The protein below binds the small molecule below.
Small molecule (SMILES): CC[C@H]1/C=C/C=C/C[C@@H](C)[C@H](O)[C@@](C)(O)C(=O)[C@@H](C)[C@H](O)[C@@H](C)C(=O)[C@@H](C)[C@H](O)[C@@H](C)/C=C/C(=O)O[C@@H]2[C@H](C)[C@H](CC1)O[C@]1(CC[C@H](C)[C@H](C[C@@H](C)O)O1)[C@H]2C

Sequence of chain 1.A:
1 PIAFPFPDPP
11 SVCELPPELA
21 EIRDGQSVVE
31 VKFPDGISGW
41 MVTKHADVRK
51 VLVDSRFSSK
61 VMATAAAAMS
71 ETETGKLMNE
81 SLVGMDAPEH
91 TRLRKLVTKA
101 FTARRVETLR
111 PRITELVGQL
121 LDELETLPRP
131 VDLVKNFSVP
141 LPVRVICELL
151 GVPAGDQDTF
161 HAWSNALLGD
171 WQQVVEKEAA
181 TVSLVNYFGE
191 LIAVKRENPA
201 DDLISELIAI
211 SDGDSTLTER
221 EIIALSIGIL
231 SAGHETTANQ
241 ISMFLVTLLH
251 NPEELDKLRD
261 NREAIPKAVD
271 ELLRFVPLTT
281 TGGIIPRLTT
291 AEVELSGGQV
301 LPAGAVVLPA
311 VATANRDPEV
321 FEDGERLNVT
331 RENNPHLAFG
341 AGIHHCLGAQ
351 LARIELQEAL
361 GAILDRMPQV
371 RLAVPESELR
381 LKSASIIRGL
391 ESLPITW

Binding-site contacts:
Ligand atom C21 contacts residue GLY283 of chain 1.A at 4.3 Å.
Ligand atom C29 contacts residue MET78 of chain 1.A at 4.2 Å (hydrophobic).
Ligand atom C3B contacts residue ALA65 of chain 1.A at 4.3 Å (hydrophobic).
Ligand atom C51 contacts residue PHE33 of chain 1.A at 3.5 Å (hydrophobic).
Ligand atom C1B contacts residue MET62 of chain 1.A at 3.2 Å (hydrophobic).
Ligand atom O30 contacts residue VAL174 of chain 1.A at 4.3 Å.
Ligand atom C32 contacts residue MET78 of chain 1.A at 4.2 Å (hydrophobic).
Ligand atom O32 contacts residue THR74 of chain 1.A at 4.4 Å.
Ligand atom O28 contacts residue LYS177 of chain 1.A at 4.2 Å.
Ligand atom C1D contacts residue THR281 of chain 1.A at 3.5 Å.
Ligand atom C3B contacts residue MET69 of chain 1.A at 3.6 Å (hydrophobic).
Ligand atom O32 contacts residue MET69 of chain 1.A at 3.5 Å.
Ligand atom C2D contacts residue MET78 of chain 1.A at 3.0 Å (hydrophobic).
Ligand atom C19 contacts residue ILE386 of chain 1.A at 4.1 Å (hydrophobic).
Ligand atom C28 contacts residue LYS177 of chain 1.A at 4.0 Å.
Ligand atom C20 contacts residue GLY283 of chain 1.A at 4.1 Å.
Ligand atom C12 contacts residue TRP171 of chain 1.A at 4.4 Å (hydrophobic).
Ligand atom O2 contacts residue ASP35 of chain 1.A at 4.4 Å.
Ligand atom C22 contacts residue GLY283 of chain 1.A at 4.2 Å.
Ligand atom C1 contacts residue MET62 of chain 1.A at 4.1 Å (hydrophobic).
Ligand atom C20 contacts residue ILE285 of chain 1.A at 4.0 Å (hydrophobic).
Ligand atom C3A contacts residue TRP171 of chain 1.A at 3.4 Å (hydrophobic).
Ligand atom C51 contacts residue PHE4 of chain 1.A at 3.7 Å (hydrophobic).
Ligand atom O37 contacts residue MET62 of chain 1.A at 4.0 Å.
Ligand atom C15 contacts residue ILE386 of chain 1.A at 4.1 Å (hydrophobic).
Ligand atom O30 contacts residue LYS177 of chain 1.A at 3.8 Å.
Ligand atom C1D contacts residue THR279 of chain 1.A at 4.2 Å.
Ligand atom C2B contacts residue SER231 of chain 1.A at 4.4 Å.
Ligand atom C13 contacts residue TRP171 of chain 1.A at 4.2 Å (hydrophobic).
Ligand atom O24 contacts residue ILE387 of chain 1.A at 4.2 Å.
Ligand atom O14 contacts residue TRP171 of chain 1.A at 4.4 Å.
Ligand atom O28 contacts residue TRP171 of chain 1.A at 4.2 Å.
Ligand atom C3 contacts residue PHE33 of chain 1.A at 4.1 Å (hydrophobic).
Ligand atom C18 contacts residue ILE285 of chain 1.A at 4.2 Å (hydrophobic).
Ligand atom C30 contacts residue LYS177 of chain 1.A at 4.4 Å.
Ligand atom C1C contacts residue PRO286 of chain 1.A at 3.9 Å (hydrophobic).
Ligand atom C51 contacts residue PRO5 of chain 1.A at 3.9 Å (hydrophobic).
Ligand atom O30 contacts residue THR74 of chain 1.A at 4.2 Å.
Ligand atom C3A contacts residue VAL174 of chain 1.A at 3.9 Å (hydrophobic).
Ligand atom C1 contacts residue PRO286 of chain 1.A at 4.4 Å (hydrophobic).